Sequence of chain 2.D:
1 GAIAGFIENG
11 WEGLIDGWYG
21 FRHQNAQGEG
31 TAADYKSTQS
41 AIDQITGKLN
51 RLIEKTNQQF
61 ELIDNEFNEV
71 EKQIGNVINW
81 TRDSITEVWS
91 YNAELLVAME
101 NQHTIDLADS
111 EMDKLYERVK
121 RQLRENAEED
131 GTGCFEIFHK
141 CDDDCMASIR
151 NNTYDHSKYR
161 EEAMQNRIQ

The protein below binds the small molecule below.
Small molecule (SMILES): CC(=O)N[C@@H]1[C@@H](O)[C@H](O)[C@@H](CO)O[C@H]1O

Binding-site contacts:
Ligand atom N2 contacts residue ASN76 of chain 2.D at 4.3 Å.
Ligand atom O7 contacts residue ASN76 of chain 2.D at 2.8 Å (h-bond).
Ligand atom C4 contacts residue ASN79 of chain 2.D at 4.2 Å.
Ligand atom O7 contacts residue LYS72 of chain 2.D at 3.5 Å (salt-bridge).
Ligand atom C8 contacts residue LYS72 of chain 2.D at 3.7 Å.
Ligand atom C8 contacts residue GLY75 of chain 2.D at 4.1 Å.
Ligand atom C7 contacts residue ASN76 of chain 2.D at 3.2 Å.
Ligand atom C7 contacts residue GLU69 of chain 2.D at 4.1 Å.
Ligand atom O6 contacts residue ASN79 of chain 2.D at 4.4 Å.
Ligand atom C1 contacts residue ASN79 of chain 2.D at 1.4 Å.
Ligand atom C5 contacts residue ASN79 of chain 2.D at 3.7 Å.
Ligand atom O5 contacts residue ARG82 of chain 2.D at 4.5 Å.
Ligand atom C8 contacts residue ASN76 of chain 2.D at 3.3 Å.
Ligand atom C8 contacts residue ASN79 of chain 2.D at 4.5 Å.
Ligand atom O7 contacts residue ASN79 of chain 2.D at 3.6 Å (h-bond).
Ligand atom C7 contacts residue LYS72 of chain 2.D at 4.1 Å.
Ligand atom C3 contacts residue ASN79 of chain 2.D at 3.8 Å.
Ligand atom C8 contacts residue GLU69 of chain 2.D at 3.5 Å.
Ligand atom O3 contacts residue GLU69 of chain 2.D at 4.1 Å.
Ligand atom C7 contacts residue ASN79 of chain 2.D at 3.4 Å.
Ligand atom O5 contacts residue ASN79 of chain 2.D at 2.4 Å (h-bond).
Ligand atom N2 contacts residue ASN79 of chain 2.D at 2.9 Å (h-bond).
Ligand atom C2 contacts residue ASN79 of chain 2.D at 2.5 Å.